Binding-site contacts:
Ligand atom N2 contacts residue THR284 of chain 1.B at 4.3 Å.
Ligand atom C8 contacts residue THR284 of chain 1.B at 3.3 Å.
Ligand atom C7 contacts residue THR284 of chain 1.B at 3.9 Å.
Ligand atom C1 contacts residue ASN282 of chain 1.B at 1.4 Å.
Ligand atom O7 contacts residue THR284 of chain 1.B at 4.3 Å.
Ligand atom O3 contacts residue ASN282 of chain 1.B at 4.4 Å.
Ligand atom O5 contacts residue ASN282 of chain 1.B at 2.4 Å (h-bond).
Ligand atom C6 contacts residue ASN282 of chain 1.B at 3.2 Å.
Ligand atom N2 contacts residue ASN280 of chain 1.B at 4.1 Å.
Ligand atom C5 contacts residue ASN282 of chain 1.B at 3.1 Å.
Ligand atom C4 contacts residue ASN282 of chain 1.B at 3.2 Å.
Ligand atom O6 contacts residue ASN282 of chain 1.B at 3.8 Å.
Ligand atom C8 contacts residue ASN280 of chain 1.B at 4.1 Å.
Ligand atom C2 contacts residue ASN282 of chain 1.B at 2.5 Å.
Ligand atom C3 contacts residue ASN282 of chain 1.B at 3.4 Å.
Ligand atom N2 contacts residue ASN282 of chain 1.B at 3.6 Å (h-bond).

The small molecule below binds the protein below.
Small molecule (SMILES): CC(=O)N[C@@H]1[C@@H](O)[C@H](O)[C@@H](CO)O[C@H]1O

Sequence of chain 1.B:
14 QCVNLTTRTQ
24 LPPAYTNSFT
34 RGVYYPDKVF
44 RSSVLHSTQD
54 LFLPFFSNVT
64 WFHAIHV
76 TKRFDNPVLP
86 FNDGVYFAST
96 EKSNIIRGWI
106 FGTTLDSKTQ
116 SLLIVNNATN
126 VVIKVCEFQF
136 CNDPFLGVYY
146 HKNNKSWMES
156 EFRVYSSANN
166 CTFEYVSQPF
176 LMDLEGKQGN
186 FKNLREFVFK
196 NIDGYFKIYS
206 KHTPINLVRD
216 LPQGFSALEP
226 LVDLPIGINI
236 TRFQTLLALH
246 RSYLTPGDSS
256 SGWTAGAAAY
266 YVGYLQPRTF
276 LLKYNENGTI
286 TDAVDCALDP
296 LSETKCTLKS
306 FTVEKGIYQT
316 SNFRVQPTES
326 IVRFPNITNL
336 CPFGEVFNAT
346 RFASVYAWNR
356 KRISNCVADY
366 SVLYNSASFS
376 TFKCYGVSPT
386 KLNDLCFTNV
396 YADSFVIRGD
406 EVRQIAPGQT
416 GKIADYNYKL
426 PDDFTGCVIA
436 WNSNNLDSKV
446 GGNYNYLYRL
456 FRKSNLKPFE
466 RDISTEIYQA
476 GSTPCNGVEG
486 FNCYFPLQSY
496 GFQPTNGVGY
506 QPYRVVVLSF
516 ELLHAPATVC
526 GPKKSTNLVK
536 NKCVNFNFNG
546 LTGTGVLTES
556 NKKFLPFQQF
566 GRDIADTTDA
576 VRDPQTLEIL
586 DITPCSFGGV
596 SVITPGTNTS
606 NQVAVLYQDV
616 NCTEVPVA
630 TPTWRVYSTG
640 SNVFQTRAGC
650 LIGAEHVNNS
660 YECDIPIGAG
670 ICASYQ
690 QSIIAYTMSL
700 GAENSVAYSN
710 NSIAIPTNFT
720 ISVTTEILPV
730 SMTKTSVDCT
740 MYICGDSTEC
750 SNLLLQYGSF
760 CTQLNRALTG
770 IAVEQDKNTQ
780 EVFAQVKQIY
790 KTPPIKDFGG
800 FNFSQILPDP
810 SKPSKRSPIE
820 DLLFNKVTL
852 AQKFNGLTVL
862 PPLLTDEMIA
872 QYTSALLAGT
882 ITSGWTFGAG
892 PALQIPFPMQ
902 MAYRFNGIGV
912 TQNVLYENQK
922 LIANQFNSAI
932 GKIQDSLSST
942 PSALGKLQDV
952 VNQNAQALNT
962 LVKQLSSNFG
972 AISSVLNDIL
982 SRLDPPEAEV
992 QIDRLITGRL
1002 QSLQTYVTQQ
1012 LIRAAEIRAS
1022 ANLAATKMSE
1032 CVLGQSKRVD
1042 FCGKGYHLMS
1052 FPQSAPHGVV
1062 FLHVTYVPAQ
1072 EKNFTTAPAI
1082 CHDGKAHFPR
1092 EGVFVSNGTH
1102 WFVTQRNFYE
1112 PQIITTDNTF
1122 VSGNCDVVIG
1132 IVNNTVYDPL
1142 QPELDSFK